Binding-site contacts:
Ligand atom C5 contacts residue ASN154 of chain 19.C at 3.7 Å.
Ligand atom O5 contacts residue SER157 of chain 19.C at 3.8 Å.
Ligand atom C1 contacts residue ASN154 of chain 19.C at 1.4 Å.
Ligand atom O5 contacts residue ASN154 of chain 19.C at 2.4 Å (h-bond).
Ligand atom N2 contacts residue ASN154 of chain 19.C at 2.9 Å (h-bond).
Ligand atom C3 contacts residue ASN154 of chain 19.C at 3.8 Å.
Ligand atom C8 contacts residue ASN154 of chain 19.C at 4.3 Å.
Ligand atom C7 contacts residue ASN154 of chain 19.C at 4.0 Å.
Ligand atom C2 contacts residue ASN154 of chain 19.C at 2.4 Å.
Ligand atom C1 contacts residue SER157 of chain 19.C at 3.9 Å.
Ligand atom C4 contacts residue ASN154 of chain 19.C at 4.2 Å.

Sequence of chain 19.C:
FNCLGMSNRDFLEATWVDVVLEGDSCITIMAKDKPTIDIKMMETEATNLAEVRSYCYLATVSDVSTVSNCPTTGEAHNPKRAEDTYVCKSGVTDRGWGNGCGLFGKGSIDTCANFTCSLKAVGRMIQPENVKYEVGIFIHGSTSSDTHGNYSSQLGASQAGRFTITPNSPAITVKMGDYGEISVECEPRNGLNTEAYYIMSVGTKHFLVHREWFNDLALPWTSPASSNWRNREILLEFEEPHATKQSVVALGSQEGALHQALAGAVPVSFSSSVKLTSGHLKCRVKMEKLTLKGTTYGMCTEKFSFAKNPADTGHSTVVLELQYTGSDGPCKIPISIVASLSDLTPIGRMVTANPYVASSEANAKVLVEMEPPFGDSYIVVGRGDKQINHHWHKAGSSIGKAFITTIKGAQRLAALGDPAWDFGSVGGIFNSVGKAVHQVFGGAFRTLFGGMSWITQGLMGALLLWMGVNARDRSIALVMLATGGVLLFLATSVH

This small molecule binds to this protein.
Small molecule (SMILES): CC(=O)N[C@@H]1[C@@H](O)[C@H](O)[C@@H](CO)O[C@H]1O